A protein and the small-molecule ligand that binds it are described below.
Small molecule (SMILES): O=C(O)/C=C\C=C/C(=O)O

Binding-site contacts:
Ligand atom O1 contacts residue ARG58 of chain 1.D at 3.8 Å.
Ligand atom C1 contacts residue SER10 of chain 1.D at 4.2 Å.
Ligand atom C6 contacts residue PHE115 of chain 1.D at 3.6 Å (hydrophobic).
Ligand atom C3 contacts residue VAL9 of chain 1.D at 4.2 Å (hydrophobic).
Ligand atom O3 contacts residue GLY39 of chain 1.D at 4.4 Å.
Ligand atom O3 contacts residue PHE115 of chain 1.D at 3.8 Å.
Ligand atom O2 contacts residue GOL1 of chain 1.O at 3.9 Å.
Ligand atom C5 contacts residue THR40 of chain 1.D at 3.5 Å.
Ligand atom O2 contacts residue SER11 of chain 1.D at 3.2 Å (h-bond).
Ligand atom O4 contacts residue PHE115 of chain 1.D at 3.4 Å (h-bond).
Ligand atom C6 contacts residue THR40 of chain 1.D at 3.4 Å.
Ligand atom C4 contacts residue VAL9 of chain 1.D at 3.6 Å (hydrophobic).
Ligand atom C1 contacts residue SER11 of chain 1.D at 3.5 Å.
Ligand atom C3 contacts residue PRO108 of chain 1.D at 4.0 Å (hydrophobic).
Ligand atom C4 contacts residue PHE115 of chain 1.D at 4.0 Å (hydrophobic).
Ligand atom C4 contacts residue ARG58 of chain 1.D at 4.3 Å.
Ligand atom C1 contacts residue VAL9 of chain 1.D at 4.1 Å (hydrophobic).
Ligand atom O2 contacts residue ILE139 of chain 1.D at 3.6 Å.
Ligand atom O4 contacts residue GOL1 of chain 1.O at 4.4 Å.
Ligand atom C5 contacts residue PHE115 of chain 1.D at 4.1 Å (hydrophobic).
Ligand atom C2 contacts residue TYR107 of chain 1.D at 3.6 Å (hydrophobic).
Ligand atom O4 contacts residue ASN114 of chain 1.D at 3.5 Å.
Ligand atom O3 contacts residue THR40 of chain 1.D at 2.6 Å (h-bond).
Ligand atom C5 contacts residue ARG58 of chain 1.D at 4.1 Å.
Ligand atom C5 contacts residue VAL9 of chain 1.D at 3.6 Å (hydrophobic).
Ligand atom C6 contacts residue VAL9 of chain 1.D at 4.3 Å (hydrophobic).
Ligand atom O2 contacts residue SER10 of chain 1.D at 3.3 Å (h-bond).
Ligand atom O3 contacts residue ASN114 of chain 1.D at 3.8 Å.
Ligand atom C2 contacts residue VAL9 of chain 1.D at 4.4 Å (hydrophobic).
Ligand atom O4 contacts residue PRO108 of chain 1.D at 3.4 Å.
Ligand atom O1 contacts residue VAL9 of chain 1.D at 3.5 Å.
Ligand atom C1 contacts residue TYR107 of chain 1.D at 3.7 Å (hydrophobic).
Ligand atom O1 contacts residue SER10 of chain 1.D at 4.4 Å.
Ligand atom O3 contacts residue LEU59 of chain 1.D at 4.1 Å.
Ligand atom C2 contacts residue GOL1 of chain 1.O at 3.6 Å.
Ligand atom O1 contacts residue SER11 of chain 1.D at 2.6 Å (h-bond).
Ligand atom C6 contacts residue ASN114 of chain 1.D at 4.1 Å.
Ligand atom O2 contacts residue TYR107 of chain 1.D at 3.7 Å.
Ligand atom C3 contacts residue PHE115 of chain 1.D at 4.0 Å (hydrophobic).
Ligand atom C1 contacts residue GOL1 of chain 1.O at 4.2 Å.

Sequence of chain 1.D:
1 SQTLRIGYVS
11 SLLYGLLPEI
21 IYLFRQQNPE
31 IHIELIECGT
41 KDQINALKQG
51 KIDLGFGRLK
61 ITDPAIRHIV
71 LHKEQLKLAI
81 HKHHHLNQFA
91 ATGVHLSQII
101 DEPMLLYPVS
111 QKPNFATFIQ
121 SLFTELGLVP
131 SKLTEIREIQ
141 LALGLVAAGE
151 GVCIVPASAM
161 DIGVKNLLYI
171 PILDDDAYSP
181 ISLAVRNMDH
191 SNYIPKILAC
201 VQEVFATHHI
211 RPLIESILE